Sequence of chain 57.B:
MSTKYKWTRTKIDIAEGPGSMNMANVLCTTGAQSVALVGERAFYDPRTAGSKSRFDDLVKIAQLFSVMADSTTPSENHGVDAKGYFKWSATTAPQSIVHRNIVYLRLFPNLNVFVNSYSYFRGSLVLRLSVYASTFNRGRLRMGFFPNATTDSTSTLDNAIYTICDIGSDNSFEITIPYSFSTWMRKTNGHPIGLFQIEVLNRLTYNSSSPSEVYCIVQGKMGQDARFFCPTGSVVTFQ

Sequence of chain 60.B:
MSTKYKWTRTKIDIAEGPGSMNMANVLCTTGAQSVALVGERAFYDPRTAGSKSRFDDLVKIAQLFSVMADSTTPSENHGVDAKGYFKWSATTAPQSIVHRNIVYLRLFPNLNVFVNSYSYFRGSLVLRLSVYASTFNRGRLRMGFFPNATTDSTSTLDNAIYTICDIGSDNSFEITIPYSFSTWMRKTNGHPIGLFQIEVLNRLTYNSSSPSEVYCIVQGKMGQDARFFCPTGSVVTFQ

Binding-site contacts:
Ligand atom C4 contacts residue ARG68 of chain 60.B at 3.7 Å.
Ligand atom O4' contacts residue TRP21 of chain 58.B at 3.6 Å.
Ligand atom O3' contacts residue TYR19 of chain 57.B at 3.0 Å (h-bond).
Ligand atom N1 contacts residue ALA56 of chain 60.B at 3.2 Å (h-bond).
Ligand atom N3 contacts residue ASN205 of chain 60.A at 3.7 Å.
Ligand atom C1' contacts residue TRP21 of chain 58.B at 3.7 Å (hydrophobic).
Ligand atom C1' contacts residue ARG55 of chain 60.B at 3.4 Å.
Ligand atom OP2 contacts residue ARG202 of chain 60.A at 2.5 Å (salt-bridge).
Ligand atom N2 contacts residue ALA56 of chain 60.B at 3.3 Å (h-bond).
Ligand atom OP1 contacts residue TYR19 of chain 57.B at 3.1 Å (h-bond).
Ligand atom C2' contacts residue ARG55 of chain 60.B at 3.6 Å.
Ligand atom O4 contacts residue TRP21 of chain 58.B at 3.6 Å.
Ligand atom P contacts residue TYR19 of chain 57.B at 3.7 Å.
Ligand atom N3 contacts residue ARG55 of chain 60.B at 3.5 Å (salt-bridge).
Ligand atom OP1 contacts residue LYS18 of chain 57.B at 3.3 Å (salt-bridge).
Ligand atom C6 contacts residue TRP21 of chain 58.B at 3.3 Å (hydrophobic).
Ligand atom C4 contacts residue TRP21 of chain 58.B at 3.7 Å (hydrophobic).
Ligand atom O4' contacts residue CYS203 of chain 60.A at 3.5 Å (h-bond).
Ligand atom N1 contacts residue TRP21 of chain 58.B at 3.5 Å.
Ligand atom C2 contacts residue ALA56 of chain 60.B at 3.7 Å (hydrophobic).
Ligand atom C5 contacts residue TRP21 of chain 58.B at 3.4 Å (hydrophobic).
Ligand atom N1 contacts residue TYR58 of chain 60.B at 3.6 Å.
Ligand atom P contacts residue ARG202 of chain 60.A at 3.8 Å.
Ligand atom O3' contacts residue ARG55 of chain 60.B at 3.6 Å.
Ligand atom OP2 contacts residue MET15 of chain 58.B at 3.5 Å.
Ligand atom O4 contacts residue ARG68 of chain 60.B at 3.7 Å.
Ligand atom O4 contacts residue ASN205 of chain 60.A at 3.4 Å (h-bond).
Ligand atom O2' contacts residue ARG55 of chain 60.B at 2.7 Å (salt-bridge).
Ligand atom C6 contacts residue TYR58 of chain 60.B at 3.5 Å (hydrophobic).
Ligand atom O2' contacts residue THR17 of chain 58.B at 3.3 Å (h-bond).
Ligand atom O2 contacts residue TYR58 of chain 60.B at 3.8 Å.
Ligand atom O6 contacts residue TYR58 of chain 60.B at 3.0 Å (h-bond).
Ligand atom C5' contacts residue ARG202 of chain 60.A at 3.0 Å.
Ligand atom N2 contacts residue ARG55 of chain 60.B at 3.7 Å.
Ligand atom O2' contacts residue TYR19 of chain 57.B at 3.4 Å.
Ligand atom OP2 contacts residue THR17 of chain 58.B at 3.2 Å.
Ligand atom N3 contacts residue TRP21 of chain 58.B at 3.8 Å.
Ligand atom C2 contacts residue TRP21 of chain 58.B at 3.8 Å (hydrophobic).
Ligand atom O2 contacts residue ARG55 of chain 60.B at 3.2 Å (salt-bridge).
Ligand atom N2 contacts residue THR17 of chain 58.B at 3.8 Å.

A protein and the small-molecule ligand that binds it are described below.
Small molecule (SMILES): Nc1nc(=O)c2ncn([C@@H]3O[C@H](CO)[C@@H](O[P](=O)(O)OC[C@H]4O[C@@H](n5ccc(=O)[nH]c5=O)[C@H](O)[C@@H]4O[P](=O)(O)OC[C@H]4O[C@@H](n5ccc(=O)[nH]c5=O)[C@H](O)[C@@H]4O[P](=O)(O)OC[C@H]4O[C@@H](n5ccc(=O)[nH]c5=O)[C@H](O)[C@@H]4O[P](=O)(O)OC[C@H]4O[C@@H](n5ccc(=O)[nH]c5=O)[C@H](O)[C@@H]4O[P](=O)(O)OC[C@H]4O[C@@H](n5ccc(=O)[nH]c5=O)[C@H](O)[C@@H]4O)[C@H]3O)c2[nH]1

Sequence of chain 60.A:
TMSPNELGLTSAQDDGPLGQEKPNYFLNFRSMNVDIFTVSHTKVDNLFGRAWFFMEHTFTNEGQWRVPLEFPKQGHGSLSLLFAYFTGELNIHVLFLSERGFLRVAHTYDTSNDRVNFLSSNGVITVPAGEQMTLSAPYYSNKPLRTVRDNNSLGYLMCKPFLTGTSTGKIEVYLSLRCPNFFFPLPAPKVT

Sequence of chain 58.B:
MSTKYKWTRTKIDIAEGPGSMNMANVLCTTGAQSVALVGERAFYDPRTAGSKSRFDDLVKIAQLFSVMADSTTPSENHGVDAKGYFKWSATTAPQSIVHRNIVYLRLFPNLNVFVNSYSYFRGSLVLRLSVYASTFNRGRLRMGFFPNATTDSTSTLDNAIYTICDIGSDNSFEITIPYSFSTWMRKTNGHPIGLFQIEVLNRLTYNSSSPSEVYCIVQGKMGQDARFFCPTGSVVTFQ